The protein below binds the small molecule below.
Small molecule (SMILES): OC[C@H]1O[C@@H](O[C@H]2[C@H](O)[C@@H](O)[C@@H](O)O[C@@H]2CO)[C@H](O)[C@@H](O)[C@H]1O

Binding-site contacts:
Ligand atom C1 contacts residue SER211 of chain 1.A at 3.7 Å.
Ligand atom C5 contacts residue TYR125 of chain 1.A at 3.5 Å (hydrophobic).
Ligand atom O4 contacts residue ALA82 of chain 1.A at 3.8 Å.
Ligand atom O4 contacts residue SER211 of chain 1.A at 3.8 Å.
Ligand atom C6 contacts residue GLY214 of chain 1.A at 3.6 Å.
Ligand atom C4 contacts residue TYR125 of chain 1.A at 3.6 Å (hydrophobic).
Ligand atom C5 contacts residue SER211 of chain 1.A at 3.6 Å.
Ligand atom C3 contacts residue ASP83 of chain 1.A at 3.3 Å.
Ligand atom C3 contacts residue TYR125 of chain 1.A at 3.7 Å (hydrophobic).
Ligand atom C4 contacts residue ALA82 of chain 1.A at 4.2 Å (hydrophobic).
Ligand atom C2 contacts residue SER211 of chain 1.A at 3.8 Å.
Ligand atom O3 contacts residue SER211 of chain 1.A at 3.2 Å (h-bond).
Ligand atom O6 contacts residue TYR125 of chain 1.A at 3.6 Å.
Ligand atom C3 contacts residue ASN127 of chain 1.A at 3.5 Å.
Ligand atom C3 contacts residue GLY213 of chain 1.A at 4.0 Å.
Ligand atom O5 contacts residue SER211 of chain 1.A at 3.0 Å (h-bond).
Ligand atom O4 contacts residue ASP83 of chain 1.A at 2.8 Å (salt-bridge).
Ligand atom O3 contacts residue ASN127 of chain 1.A at 2.9 Å (h-bond).
Ligand atom C6 contacts residue ALA82 of chain 1.A at 4.2 Å (hydrophobic).
Ligand atom C6 contacts residue TYR125 of chain 1.A at 3.5 Å (hydrophobic).
Ligand atom O6 contacts residue ASP80 of chain 1.A at 3.3 Å (salt-bridge).
Ligand atom O3 contacts residue GLY214 of chain 1.A at 3.8 Å.
Ligand atom O3 contacts residue GLY104 of chain 1.A at 2.9 Å (h-bond).
Ligand atom C6 contacts residue SER211 of chain 1.A at 3.8 Å.
Ligand atom O4 contacts residue SER211 of chain 1.A at 2.7 Å (h-bond).
Ligand atom O4 contacts residue GLY214 of chain 1.A at 3.9 Å.
Ligand atom O3 contacts residue ASP83 of chain 1.A at 2.5 Å (salt-bridge).
Ligand atom O6 contacts residue GLY214 of chain 1.A at 4.2 Å.
Ligand atom O2 contacts residue GLU129 of chain 1.A at 4.1 Å.
Ligand atom O3 contacts residue GLY103 of chain 1.A at 3.5 Å.
Ligand atom O2 contacts residue ASN127 of chain 1.A at 3.8 Å.
Ligand atom C4 contacts residue ASP83 of chain 1.A at 3.0 Å.
Ligand atom C3 contacts residue SER211 of chain 1.A at 4.2 Å.
Ligand atom C6 contacts residue ASP80 of chain 1.A at 3.8 Å.
Ligand atom O2 contacts residue LEU212 of chain 1.A at 3.6 Å.
Ligand atom O2 contacts residue GLY213 of chain 1.A at 3.8 Å.
Ligand atom O3 contacts residue GLY213 of chain 1.A at 2.9 Å (h-bond).
Ligand atom O3 contacts residue LEU212 of chain 1.A at 3.8 Å.
Ligand atom C4 contacts residue SER211 of chain 1.A at 3.6 Å.
Ligand atom O3 contacts residue TYR125 of chain 1.A at 4.1 Å.

Sequence of chain 1.A:
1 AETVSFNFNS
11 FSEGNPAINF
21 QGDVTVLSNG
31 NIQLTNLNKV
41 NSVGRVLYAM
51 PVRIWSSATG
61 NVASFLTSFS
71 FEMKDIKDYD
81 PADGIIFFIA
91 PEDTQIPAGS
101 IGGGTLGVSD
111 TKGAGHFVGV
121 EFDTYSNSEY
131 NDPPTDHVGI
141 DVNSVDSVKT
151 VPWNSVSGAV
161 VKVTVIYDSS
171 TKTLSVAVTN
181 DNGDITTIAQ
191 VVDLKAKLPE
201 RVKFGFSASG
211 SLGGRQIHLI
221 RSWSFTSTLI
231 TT